The protein below binds the small molecule below.
Small molecule (SMILES): C=CC(C)(C)OC[C@H]1O[C@H](O[C@@H]2C3=C([C@H](C)COC(C)=O)C[C@H](O)[C@]3(C)/C=C3/[C@@H](COC)CC[C@H]3[C@@H](C)[C@H]2O)[C@H](O)[C@@H](OC(C)=O)[C@@H]1O

Sequence of chain 1.A:
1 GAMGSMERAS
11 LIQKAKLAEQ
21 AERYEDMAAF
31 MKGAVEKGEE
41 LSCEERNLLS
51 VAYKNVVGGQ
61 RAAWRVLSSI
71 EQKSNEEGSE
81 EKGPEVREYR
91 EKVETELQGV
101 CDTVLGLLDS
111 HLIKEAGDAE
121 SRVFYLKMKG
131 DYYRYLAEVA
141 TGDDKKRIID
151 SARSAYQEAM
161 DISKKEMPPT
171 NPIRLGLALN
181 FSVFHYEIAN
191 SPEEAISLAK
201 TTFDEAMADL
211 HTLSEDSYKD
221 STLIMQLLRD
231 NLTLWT

Sequence of chain 1.B:
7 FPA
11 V

Binding-site contacts:
Ligand atom C36 contacts residue LYS219 of chain 1.A at 3.8 Å.
Ligand atom C14 contacts residue ASN47 of chain 1.A at 3.6 Å.
Ligand atom O29 contacts residue ASP220 of chain 1.A at 2.8 Å (salt-bridge).
Ligand atom C27 contacts residue PHE124 of chain 1.A at 3.8 Å (hydrophobic).
Ligand atom C26 contacts residue LYS127 of chain 1.A at 3.7 Å.
Ligand atom C25 contacts residue PRO172 of chain 1.A at 3.4 Å (hydrophobic).
Ligand atom O13 contacts residue VAL11 of chain 1.B at 3.9 Å.
Ligand atom O43 contacts residue ASP220 of chain 1.A at 3.6 Å.
Ligand atom O13 contacts residue LYS54 of chain 1.A at 3.5 Å (salt-bridge).
Ligand atom C17 contacts residue LEU223 of chain 1.A at 3.7 Å (hydrophobic).
Ligand atom O24 contacts residue ASP220 of chain 1.A at 3.5 Å.
Ligand atom C46 contacts residue GLU19 of chain 1.A at 3.9 Å.
Ligand atom C27 contacts residue LYS127 of chain 1.A at 3.6 Å.
Ligand atom O37 contacts residue LEU223 of chain 1.A at 3.8 Å.
Ligand atom C7 contacts residue ASN47 of chain 1.A at 3.6 Å.
Ligand atom C9 contacts residue ASP220 of chain 1.A at 3.4 Å.
Ligand atom O22 contacts residue ASN47 of chain 1.A at 3.6 Å.
Ligand atom O24 contacts residue LEU223 of chain 1.A at 3.5 Å.
Ligand atom C20 contacts residue LYS127 of chain 1.A at 3.7 Å.
Ligand atom C10 contacts residue VAL11 of chain 1.B at 3.7 Å (hydrophobic).
Ligand atom C7 contacts residue VAL51 of chain 1.A at 3.8 Å (hydrophobic).
Ligand atom C20 contacts residue VAL11 of chain 1.B at 3.8 Å (hydrophobic).
Ligand atom O16 contacts residue ASP220 of chain 1.A at 2.5 Å (salt-bridge).
Ligand atom C25 contacts residue VAL11 of chain 1.B at 3.7 Å (hydrophobic).
Ligand atom O16 contacts residue PRO172 of chain 1.A at 3.8 Å.
Ligand atom O32 contacts residue LYS127 of chain 1.A at 2.8 Å (salt-bridge).
Ligand atom C18 contacts residue ILE224 of chain 1.A at 3.8 Å (hydrophobic).
Ligand atom C11 contacts residue ASP220 of chain 1.A at 3.6 Å.
Ligand atom C38 contacts residue PHE124 of chain 1.A at 3.6 Å (hydrophobic).
Ligand atom C38 contacts residue LYS127 of chain 1.A at 3.6 Å.
Ligand atom C48 contacts residue VAL51 of chain 1.A at 3.7 Å (hydrophobic).
Ligand atom C38 contacts residue MET128 of chain 1.A at 3.5 Å (hydrophobic).
Ligand atom C31 contacts residue LEU223 of chain 1.A at 3.5 Å (hydrophobic).
Ligand atom C23 contacts residue ILE173 of chain 1.A at 3.8 Å (hydrophobic).
Ligand atom O13 contacts residue VAL51 of chain 1.A at 3.4 Å.
Ligand atom C6 contacts residue VAL51 of chain 1.A at 3.8 Å (hydrophobic).
Ligand atom C23 contacts residue ASN47 of chain 1.A at 3.5 Å.
Ligand atom C36 contacts residue ASP220 of chain 1.A at 3.8 Å.
Ligand atom C18 contacts residue ASP220 of chain 1.A at 3.7 Å.
Ligand atom O8 contacts residue ASP220 of chain 1.A at 3.7 Å.